Binding-site contacts:
Ligand atom C2 contacts residue ASN12 of chain 53.C at 3.2 Å.
Ligand atom O7 contacts residue ASN12 of chain 53.C at 3.7 Å.
Ligand atom C5 contacts residue ASN12 of chain 53.C at 4.1 Å.
Ligand atom O5 contacts residue ASN12 of chain 53.C at 2.7 Å (h-bond).
Ligand atom C1 contacts residue ASN12 of chain 53.C at 2.2 Å.
Ligand atom C7 contacts residue ASN12 of chain 53.C at 3.9 Å.
Ligand atom N2 contacts residue ASN12 of chain 53.C at 3.8 Å.

A small-molecule ligand and the protein it binds are described below.
Small molecule (SMILES): CC(=O)N[C@H]1[C@H](O[C@H]2[C@H](O)[C@@H](NC(C)=O)CO[C@@H]2CO)O[C@H](CO)[C@@H](O)[C@@H]1O

Sequence of chain 53.C:
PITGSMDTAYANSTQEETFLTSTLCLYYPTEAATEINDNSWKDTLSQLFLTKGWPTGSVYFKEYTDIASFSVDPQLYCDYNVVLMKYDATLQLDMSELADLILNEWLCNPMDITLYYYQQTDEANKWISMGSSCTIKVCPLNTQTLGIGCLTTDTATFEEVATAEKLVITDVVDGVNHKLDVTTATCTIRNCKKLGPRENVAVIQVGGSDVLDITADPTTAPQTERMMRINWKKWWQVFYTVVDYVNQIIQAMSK